A protein and the small-molecule ligand that binds it are described below.
Small molecule (SMILES): CC(=O)N[C@@H]1[C@@H](O)[C@H](O)[C@@H](CO)O[C@H]1O

Sequence of chain 1.B:
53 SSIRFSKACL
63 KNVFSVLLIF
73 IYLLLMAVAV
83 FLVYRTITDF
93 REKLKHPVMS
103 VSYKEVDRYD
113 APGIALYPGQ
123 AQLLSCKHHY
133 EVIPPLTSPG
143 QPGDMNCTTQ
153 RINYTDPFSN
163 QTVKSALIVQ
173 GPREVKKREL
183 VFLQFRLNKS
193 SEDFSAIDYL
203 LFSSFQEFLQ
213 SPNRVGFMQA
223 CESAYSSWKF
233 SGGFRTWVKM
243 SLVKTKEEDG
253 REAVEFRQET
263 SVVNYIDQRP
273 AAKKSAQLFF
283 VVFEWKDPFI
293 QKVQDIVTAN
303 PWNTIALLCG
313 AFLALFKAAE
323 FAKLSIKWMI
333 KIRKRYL

Binding-site contacts:
Ligand atom C4 contacts residue ASN190 of chain 1.B at 4.2 Å.
Ligand atom C7 contacts residue ASN190 of chain 1.B at 3.9 Å.
Ligand atom N2 contacts residue ASN190 of chain 1.B at 2.9 Å (h-bond).
Ligand atom C2 contacts residue ASN190 of chain 1.B at 2.5 Å.
Ligand atom C8 contacts residue GLN124 of chain 1.B at 4.3 Å.
Ligand atom O7 contacts residue ASN190 of chain 1.B at 4.5 Å.
Ligand atom C1 contacts residue ASN190 of chain 1.B at 1.4 Å.
Ligand atom C5 contacts residue ASN190 of chain 1.B at 3.7 Å.
Ligand atom C3 contacts residue ASN190 of chain 1.B at 3.8 Å.
Ligand atom O5 contacts residue ASN190 of chain 1.B at 2.4 Å (h-bond).